Sequence of chain 1.H:
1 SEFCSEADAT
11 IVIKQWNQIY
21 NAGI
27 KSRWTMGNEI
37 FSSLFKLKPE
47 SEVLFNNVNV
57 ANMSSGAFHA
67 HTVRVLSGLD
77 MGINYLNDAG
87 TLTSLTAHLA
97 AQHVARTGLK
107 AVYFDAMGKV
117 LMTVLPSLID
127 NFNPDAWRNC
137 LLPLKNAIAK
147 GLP

The small molecule below binds the protein below.
Small molecule (SMILES): CC(=O)N[C@H]1CO[C@H](CO[C@@H]2O[C@@H](C)[C@@H](O)[C@@H](O)[C@@H]2O)[C@@H](O)[C@@H]1O

Binding-site contacts:
Ligand atom C3 contacts residue ASN58 of chain 1.H at 3.8 Å.
Ligand atom N2 contacts residue ASN58 of chain 1.H at 2.8 Å (h-bond).
Ligand atom C2 contacts residue ASN58 of chain 1.H at 2.5 Å.
Ligand atom C1 contacts residue ASP81 of chain 1.E at 4.5 Å.
Ligand atom C4 contacts residue ASN58 of chain 1.H at 4.2 Å.
Ligand atom O7 contacts residue ASN58 of chain 1.H at 4.3 Å.
Ligand atom C7 contacts residue ASN58 of chain 1.H at 3.5 Å.
Ligand atom C4 contacts residue ASP81 of chain 1.E at 4.0 Å.
Ligand atom C5 contacts residue ASN58 of chain 1.H at 3.6 Å.
Ligand atom O4 contacts residue ASP81 of chain 1.E at 2.7 Å (salt-bridge).
Ligand atom C1 contacts residue SER60 of chain 1.H at 4.1 Å.
Ligand atom C1 contacts residue SER61 of chain 1.H at 4.4 Å.
Ligand atom C1 contacts residue ASN58 of chain 1.H at 1.4 Å.
Ligand atom C2 contacts residue ASP81 of chain 1.E at 3.3 Å.
Ligand atom O3 contacts residue ASP81 of chain 1.E at 3.5 Å (salt-bridge).
Ligand atom C8 contacts residue ASN58 of chain 1.H at 3.8 Å.
Ligand atom O2 contacts residue ASP81 of chain 1.E at 3.6 Å.
Ligand atom O5 contacts residue ASN58 of chain 1.H at 2.3 Å (h-bond).
Ligand atom C3 contacts residue ASP81 of chain 1.E at 3.8 Å.

Sequence of chain 1.E:
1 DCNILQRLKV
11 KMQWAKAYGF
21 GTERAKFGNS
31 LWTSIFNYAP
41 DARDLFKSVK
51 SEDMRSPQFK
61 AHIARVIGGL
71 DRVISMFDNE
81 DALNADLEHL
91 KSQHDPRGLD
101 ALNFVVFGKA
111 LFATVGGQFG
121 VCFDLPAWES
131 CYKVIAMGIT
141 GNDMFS